Binding-site contacts:
Ligand atom C7 contacts residue ASN219 of chain 1.A at 3.6 Å.
Ligand atom C6 contacts residue VAL257 of chain 1.A at 3.9 Å (hydrophobic).
Ligand atom O5 contacts residue ASN219 of chain 1.A at 2.4 Å (h-bond).
Ligand atom O6 contacts residue VAL257 of chain 1.A at 3.2 Å.
Ligand atom O6 contacts residue LYS258 of chain 1.A at 3.2 Å (salt-bridge).
Ligand atom N2 contacts residue ASN219 of chain 1.A at 3.0 Å (h-bond).
Ligand atom O5 contacts residue VAL257 of chain 1.A at 3.5 Å.
Ligand atom O6 contacts residue TYR487 of chain 1.A at 4.0 Å.
Ligand atom O7 contacts residue ASN219 of chain 1.A at 4.1 Å.
Ligand atom C4 contacts residue ASN219 of chain 1.A at 4.2 Å.
Ligand atom C5 contacts residue ASN219 of chain 1.A at 3.6 Å.
Ligand atom C8 contacts residue HIS77 of chain 1.A at 3.2 Å.
Ligand atom C8 contacts residue ASN219 of chain 1.A at 3.9 Å.
Ligand atom C1 contacts residue THR256 of chain 1.A at 3.7 Å.
Ligand atom C7 contacts residue THR255 of chain 1.A at 4.2 Å.
Ligand atom C5 contacts residue LYS258 of chain 1.A at 4.1 Å.
Ligand atom O5 contacts residue THR256 of chain 1.A at 3.9 Å.
Ligand atom C6 contacts residue LYS258 of chain 1.A at 4.1 Å.
Ligand atom C2 contacts residue THR256 of chain 1.A at 4.2 Å.
Ligand atom C1 contacts residue ASN219 of chain 1.A at 1.4 Å.
Ligand atom C2 contacts residue ASN219 of chain 1.A at 2.5 Å.
Ligand atom C1 contacts residue VAL257 of chain 1.A at 4.2 Å (hydrophobic).
Ligand atom C1 contacts residue LYS258 of chain 1.A at 4.0 Å.
Ligand atom O5 contacts residue LYS258 of chain 1.A at 3.2 Å (salt-bridge).
Ligand atom C8 contacts residue TYR487 of chain 1.A at 3.8 Å (hydrophobic).
Ligand atom C7 contacts residue HIS77 of chain 1.A at 4.2 Å.
Ligand atom O7 contacts residue THR255 of chain 1.A at 3.6 Å.
Ligand atom C3 contacts residue ASN219 of chain 1.A at 3.8 Å.

The small molecule below binds the protein below.
Small molecule (SMILES): CC(=O)N[C@H]1[C@H](O[C@H]2[C@H](O)[C@@H](NC(C)=O)CO[C@@H]2CO)O[C@H](CO)[C@@H](O)[C@@H]1O

Sequence of chain 1.A:
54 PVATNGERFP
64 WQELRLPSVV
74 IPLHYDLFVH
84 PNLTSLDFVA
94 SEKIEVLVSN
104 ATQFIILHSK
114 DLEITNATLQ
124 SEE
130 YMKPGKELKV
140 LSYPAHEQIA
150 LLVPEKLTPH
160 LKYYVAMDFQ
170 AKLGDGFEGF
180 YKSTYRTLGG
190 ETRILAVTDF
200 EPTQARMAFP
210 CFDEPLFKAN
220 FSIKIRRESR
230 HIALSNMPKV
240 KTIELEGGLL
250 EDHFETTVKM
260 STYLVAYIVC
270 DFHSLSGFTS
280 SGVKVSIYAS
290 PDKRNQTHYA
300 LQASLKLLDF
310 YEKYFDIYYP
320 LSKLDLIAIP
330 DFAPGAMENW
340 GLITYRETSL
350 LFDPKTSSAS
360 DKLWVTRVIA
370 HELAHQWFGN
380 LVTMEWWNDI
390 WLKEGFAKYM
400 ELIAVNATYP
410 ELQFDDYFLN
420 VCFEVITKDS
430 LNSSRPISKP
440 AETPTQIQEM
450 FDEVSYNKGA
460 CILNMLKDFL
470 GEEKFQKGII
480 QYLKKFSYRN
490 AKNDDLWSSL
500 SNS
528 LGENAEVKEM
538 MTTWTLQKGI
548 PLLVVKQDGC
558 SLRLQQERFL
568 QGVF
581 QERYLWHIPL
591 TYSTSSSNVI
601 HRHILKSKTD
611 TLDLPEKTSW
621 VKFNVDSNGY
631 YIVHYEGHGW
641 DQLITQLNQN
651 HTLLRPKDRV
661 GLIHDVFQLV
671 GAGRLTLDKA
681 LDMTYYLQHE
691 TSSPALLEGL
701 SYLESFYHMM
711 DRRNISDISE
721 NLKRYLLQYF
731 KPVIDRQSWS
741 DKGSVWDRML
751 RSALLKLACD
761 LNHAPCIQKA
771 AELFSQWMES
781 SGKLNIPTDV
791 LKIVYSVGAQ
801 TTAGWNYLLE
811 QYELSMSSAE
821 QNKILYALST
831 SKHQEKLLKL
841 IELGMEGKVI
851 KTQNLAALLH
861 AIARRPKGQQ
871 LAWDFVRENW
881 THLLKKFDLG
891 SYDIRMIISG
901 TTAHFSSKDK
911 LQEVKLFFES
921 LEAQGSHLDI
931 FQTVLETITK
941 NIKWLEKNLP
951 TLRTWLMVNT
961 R